Binding-site contacts:
Ligand atom O4' contacts residue PHE68 of chain 1.A at 3.2 Å.
Ligand atom P contacts residue PHE188 of chain 1.A at 4.5 Å.
Ligand atom O2P contacts residue LEU218 of chain 1.A at 3.4 Å.
Ligand atom C5 contacts residue PHE68 of chain 1.A at 3.6 Å (hydrophobic).
Ligand atom C4 contacts residue PHE68 of chain 1.A at 3.5 Å (hydrophobic).
Ligand atom C5' contacts residue PHE216 of chain 1.A at 3.5 Å (hydrophobic).
Ligand atom C1' contacts residue PHE68 of chain 1.A at 3.9 Å (hydrophobic).
Ligand atom P contacts residue LEU218 of chain 1.A at 4.1 Å.
Ligand atom N3 contacts residue PHE68 of chain 1.A at 3.7 Å.
Ligand atom O1P contacts residue PHE188 of chain 1.A at 3.5 Å.
Ligand atom O4' contacts residue PHE216 of chain 1.A at 3.4 Å.
Ligand atom N6 contacts residue PHE68 of chain 1.A at 4.0 Å.
Ligand atom C5' contacts residue PHE68 of chain 1.A at 4.3 Å (hydrophobic).
Ligand atom C4' contacts residue PHE216 of chain 1.A at 3.5 Å (hydrophobic).
Ligand atom O5' contacts residue PHE216 of chain 1.A at 3.7 Å.
Ligand atom O1P contacts residue LEU218 of chain 1.A at 3.6 Å.
Ligand atom O2P contacts residue PHE216 of chain 1.A at 4.4 Å.
Ligand atom C1' contacts residue PHE216 of chain 1.A at 4.4 Å (hydrophobic).
Ligand atom C6 contacts residue PHE68 of chain 1.A at 3.8 Å (hydrophobic).
Ligand atom N7 contacts residue PHE68 of chain 1.A at 3.3 Å.
Ligand atom C8 contacts residue PHE68 of chain 1.A at 3.5 Å (hydrophobic).
Ligand atom N1 contacts residue PHE68 of chain 1.A at 4.0 Å.
Ligand atom C4' contacts residue PHE68 of chain 1.A at 4.3 Å (hydrophobic).
Ligand atom C2 contacts residue PHE68 of chain 1.A at 4.0 Å (hydrophobic).
Ligand atom O5' contacts residue PHE188 of chain 1.A at 3.9 Å.
Ligand atom N9 contacts residue PHE68 of chain 1.A at 3.4 Å.

Sequence of chain 1.A:
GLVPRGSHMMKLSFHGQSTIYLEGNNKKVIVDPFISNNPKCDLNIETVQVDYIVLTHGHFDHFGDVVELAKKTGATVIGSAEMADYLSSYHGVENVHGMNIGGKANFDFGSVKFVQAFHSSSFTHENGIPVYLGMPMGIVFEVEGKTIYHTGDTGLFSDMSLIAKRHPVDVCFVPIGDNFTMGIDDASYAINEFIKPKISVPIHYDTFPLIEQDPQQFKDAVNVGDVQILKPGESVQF

This protein binds this small molecule.
Small molecule (SMILES): Nc1ncnc2c1ncn2[C@@H]1O[C@@H]2CO[P](=O)(O)O[C@H]2[C@H]1O